Binding-site contacts:
Ligand atom C36 contacts residue PHE46 of chain 2.B at 3.7 Å (hydrophobic).
Ligand atom C8 contacts residue TYR82 of chain 2.B at 3.4 Å (hydrophobic).
Ligand atom O4 contacts residue PHE36 of chain 2.B at 3.4 Å.
Ligand atom N7 contacts residue TYR82 of chain 2.B at 3.6 Å.
Ligand atom O2 contacts residue VAL55 of chain 2.B at 3.1 Å.
Ligand atom C42 contacts residue TYR82 of chain 2.B at 3.3 Å (hydrophobic).
Ligand atom O5 contacts residue ASP37 of chain 2.B at 3.3 Å (salt-bridge).
Ligand atom C35 contacts residue TYR82 of chain 2.B at 3.6 Å (hydrophobic).
Ligand atom C2 contacts residue TYR82 of chain 2.B at 3.4 Å (hydrophobic).
Ligand atom C4 contacts residue TRP59 of chain 2.B at 3.8 Å (hydrophobic).
Ligand atom C5 contacts residue PHE46 of chain 2.B at 3.9 Å (hydrophobic).
Ligand atom O4 contacts residue ASP37 of chain 2.B at 3.2 Å (salt-bridge).
Ligand atom C14 contacts residue ASP37 of chain 2.B at 3.9 Å.
Ligand atom C4 contacts residue PHE46 of chain 2.B at 3.5 Å (hydrophobic).
Ligand atom O3 contacts residue TYR82 of chain 2.B at 2.8 Å (h-bond).
Ligand atom C10 contacts residue ASP37 of chain 2.B at 3.6 Å.
Ligand atom C27 contacts residue TYR82 of chain 2.B at 3.5 Å (hydrophobic).
Ligand atom O6 contacts residue PHE36 of chain 2.B at 3.6 Å.
Ligand atom O2 contacts residue ILE56 of chain 2.B at 3.1 Å (h-bond).
Ligand atom C45 contacts residue ALA81 of chain 2.B at 3.4 Å (hydrophobic).
Ligand atom C9 contacts residue ASP37 of chain 2.B at 3.9 Å.
Ligand atom O4 contacts residue PHE99 of chain 2.B at 3.6 Å.
Ligand atom O10 contacts residue GLU54 of chain 2.B at 3.0 Å (salt-bridge).
Ligand atom O1 contacts residue TYR82 of chain 2.B at 3.3 Å (h-bond).
Ligand atom C36 contacts residue TYR26 of chain 2.B at 3.9 Å (hydrophobic).
Ligand atom C30 contacts residue TYR82 of chain 2.B at 3.7 Å (hydrophobic).
Ligand atom O5 contacts residue TYR26 of chain 2.B at 3.7 Å.
Ligand atom C9 contacts residue PHE36 of chain 2.B at 3.9 Å (hydrophobic).
Ligand atom C4 contacts residue VAL55 of chain 2.B at 3.7 Å (hydrophobic).
Ligand atom O4 contacts residue TYR26 of chain 2.B at 3.4 Å.
Ligand atom C5 contacts residue TYR26 of chain 2.B at 3.9 Å (hydrophobic).
Ligand atom C28 contacts residue TYR82 of chain 2.B at 3.9 Å (hydrophobic).
Ligand atom C6 contacts residue TYR26 of chain 2.B at 3.9 Å (hydrophobic).
Ligand atom O3 contacts residue PHE99 of chain 2.B at 3.3 Å.
Ligand atom C1 contacts residue TYR82 of chain 2.B at 3.4 Å (hydrophobic).
Ligand atom C3 contacts residue TRP59 of chain 2.B at 3.5 Å (hydrophobic).
Ligand atom C36 contacts residue ARG42 of chain 2.B at 3.6 Å.
Ligand atom O6 contacts residue ASP37 of chain 2.B at 3.0 Å (salt-bridge).
Ligand atom C29 contacts residue TYR82 of chain 2.B at 3.7 Å (hydrophobic).
Ligand atom C11 contacts residue TYR82 of chain 2.B at 3.7 Å (hydrophobic).

A protein and the small-molecule ligand that binds it are described below.
Small molecule (SMILES): CC[C@@H]1/C=C(\C)C[C@H](C)C[C@H](OC)[C@H]2O[C@@](O)(C(=O)C(=O)N3CCCC[C@H]3C(=O)O[C@H](/C(C)=C/[C@@H]3CC[C@@H](Oc4ccc5c(ccn5CC)c4)[C@H](OC)C3)[C@H](C)[C@@H](O)CC1=O)[C@H](C)C[C@@H]2OC

Sequence of chain 2.B:
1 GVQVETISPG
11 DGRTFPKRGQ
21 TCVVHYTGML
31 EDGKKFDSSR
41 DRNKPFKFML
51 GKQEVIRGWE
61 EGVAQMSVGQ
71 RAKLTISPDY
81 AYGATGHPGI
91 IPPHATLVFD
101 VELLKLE